A small-molecule ligand and the protein it binds are described below.
Small molecule (SMILES): CC(=O)N[C@@H]1[C@@H](O)[C@H](O)[C@@H](CO)O[C@H]1O

Binding-site contacts:
Ligand atom C2 contacts residue ASN491 of chain 1.A at 2.5 Å.
Ligand atom C8 contacts residue ARG489 of chain 1.A at 3.3 Å.
Ligand atom O7 contacts residue VAL490 of chain 1.A at 3.3 Å.
Ligand atom C7 contacts residue VAL490 of chain 1.A at 3.9 Å (hydrophobic).
Ligand atom C1 contacts residue ASN491 of chain 1.A at 1.4 Å.
Ligand atom N2 contacts residue ASN491 of chain 1.A at 3.0 Å (h-bond).
Ligand atom O7 contacts residue ASN491 of chain 1.A at 3.1 Å (h-bond).
Ligand atom C7 contacts residue ARG489 of chain 1.A at 3.5 Å.
Ligand atom O5 contacts residue ASN491 of chain 1.A at 2.4 Å (h-bond).
Ligand atom C8 contacts residue GLU488 of chain 1.A at 4.1 Å.
Ligand atom O7 contacts residue ARG489 of chain 1.A at 3.0 Å (salt-bridge).
Ligand atom C3 contacts residue ASN491 of chain 1.A at 3.8 Å.
Ligand atom C7 contacts residue ASN491 of chain 1.A at 3.4 Å.
Ligand atom N2 contacts residue VAL490 of chain 1.A at 4.4 Å.
Ligand atom C8 contacts residue VAL490 of chain 1.A at 4.5 Å (hydrophobic).
Ligand atom C5 contacts residue ASN491 of chain 1.A at 3.7 Å.
Ligand atom C4 contacts residue ASN491 of chain 1.A at 4.2 Å.

Sequence of chain 1.A:
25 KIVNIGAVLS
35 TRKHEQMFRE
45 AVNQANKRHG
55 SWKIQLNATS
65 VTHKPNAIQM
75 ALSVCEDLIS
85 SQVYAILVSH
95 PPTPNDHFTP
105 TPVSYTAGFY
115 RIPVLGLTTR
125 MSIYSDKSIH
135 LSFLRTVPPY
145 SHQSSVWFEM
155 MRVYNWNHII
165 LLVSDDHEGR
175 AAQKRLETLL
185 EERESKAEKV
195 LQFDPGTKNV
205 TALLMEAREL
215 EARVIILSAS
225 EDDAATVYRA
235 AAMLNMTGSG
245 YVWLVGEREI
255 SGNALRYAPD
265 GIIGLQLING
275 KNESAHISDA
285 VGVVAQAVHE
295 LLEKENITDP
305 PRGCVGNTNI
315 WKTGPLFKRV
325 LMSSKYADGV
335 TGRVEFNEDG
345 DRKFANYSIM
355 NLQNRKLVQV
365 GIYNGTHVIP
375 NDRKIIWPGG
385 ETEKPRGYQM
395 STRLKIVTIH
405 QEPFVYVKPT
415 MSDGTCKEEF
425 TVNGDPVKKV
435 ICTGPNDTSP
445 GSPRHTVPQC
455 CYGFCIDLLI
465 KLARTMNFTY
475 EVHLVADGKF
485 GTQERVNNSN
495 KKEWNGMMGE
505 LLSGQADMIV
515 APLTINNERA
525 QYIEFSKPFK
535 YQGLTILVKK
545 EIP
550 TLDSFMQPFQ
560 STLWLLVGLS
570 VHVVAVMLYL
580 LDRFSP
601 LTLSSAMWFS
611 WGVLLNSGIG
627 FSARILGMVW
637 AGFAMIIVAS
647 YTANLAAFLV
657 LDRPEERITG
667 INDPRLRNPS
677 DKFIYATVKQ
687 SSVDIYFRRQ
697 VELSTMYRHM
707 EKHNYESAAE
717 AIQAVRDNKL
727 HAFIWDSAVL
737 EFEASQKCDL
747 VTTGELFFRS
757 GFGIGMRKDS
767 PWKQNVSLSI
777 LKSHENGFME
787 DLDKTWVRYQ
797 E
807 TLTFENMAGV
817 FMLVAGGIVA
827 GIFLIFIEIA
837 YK